Binding-site contacts:
Ligand atom N2 contacts residue ASP101 of chain 1.A at 2.8 Å (salt-bridge).
Ligand atom C8 contacts residue ASP101 of chain 1.A at 3.8 Å.
Ligand atom C6 contacts residue GLN57 of chain 1.A at 3.1 Å.
Ligand atom O3 contacts residue TRP63 of chain 1.A at 3.1 Å (h-bond).
Ligand atom C6 contacts residue TRP63 of chain 1.A at 3.5 Å (hydrophobic).
Ligand atom O4 contacts residue ASP52 of chain 1.A at 3.8 Å.
Ligand atom C5 contacts residue ASP101 of chain 1.A at 3.8 Å.
Ligand atom O7 contacts residue ILE58 of chain 1.A at 3.7 Å.
Ligand atom O5 contacts residue VAL109 of chain 1.A at 3.5 Å.
Ligand atom C5 contacts residue ASN103 of chain 1.A at 3.8 Å.
Ligand atom C6 contacts residue ASP101 of chain 1.A at 3.2 Å.
Ligand atom O4 contacts residue ASN59 of chain 1.A at 3.4 Å.
Ligand atom O7 contacts residue TRP63 of chain 1.A at 3.1 Å.
Ligand atom C5 contacts residue TRP62 of chain 1.A at 3.7 Å (hydrophobic).
Ligand atom O1 contacts residue VAL109 of chain 1.A at 3.5 Å.
Ligand atom O6 contacts residue TRP62 of chain 1.A at 2.8 Å (h-bond).
Ligand atom O6 contacts residue ASP101 of chain 1.A at 2.6 Å (salt-bridge).
Ligand atom O7 contacts residue VAL109 of chain 1.A at 3.7 Å.
Ligand atom O5 contacts residue ASN103 of chain 1.A at 3.7 Å.
Ligand atom C7 contacts residue ASP101 of chain 1.A at 3.8 Å.
Ligand atom C5 contacts residue ASP52 of chain 1.A at 3.3 Å.
Ligand atom C3 contacts residue ALA107 of chain 1.A at 3.7 Å (hydrophobic).
Ligand atom C2 contacts residue ASP101 of chain 1.A at 3.6 Å.
Ligand atom C8 contacts residue LEU75 of chain 1.A at 3.6 Å (hydrophobic).
Ligand atom O7 contacts residue ASN59 of chain 1.A at 2.9 Å (h-bond).
Ligand atom O6 contacts residue GLN57 of chain 1.A at 2.4 Å (h-bond).
Ligand atom C8 contacts residue TRP108 of chain 1.A at 3.2 Å (hydrophobic).
Ligand atom C6 contacts residue ASN103 of chain 1.A at 3.7 Å.
Ligand atom C2 contacts residue ALA107 of chain 1.A at 3.6 Å (hydrophobic).
Ligand atom O6 contacts residue GLU35 of chain 1.A at 3.4 Å (salt-bridge).
Ligand atom C4 contacts residue TRP62 of chain 1.A at 3.7 Å (hydrophobic).
Ligand atom C8 contacts residue GLN57 of chain 1.A at 3.7 Å.
Ligand atom O4 contacts residue ASP101 of chain 1.A at 3.6 Å.
Ligand atom C3 contacts residue ASP101 of chain 1.A at 3.5 Å.
Ligand atom C1 contacts residue TRP62 of chain 1.A at 3.7 Å (hydrophobic).
Ligand atom C1 contacts residue ASP101 of chain 1.A at 3.6 Å.
Ligand atom O6 contacts residue TRP63 of chain 1.A at 3.3 Å.
Ligand atom C1 contacts residue ASN46 of chain 1.A at 3.8 Å.
Ligand atom N2 contacts residue ALA107 of chain 1.A at 2.9 Å (h-bond).
Ligand atom O7 contacts residue TRP62 of chain 1.A at 3.7 Å.

A small-molecule ligand and the protein it binds are described below.
Small molecule (SMILES): CC(=O)N[C@@H]1[C@@H](O)[C@H](O[C@@H]2O[C@H](CO)[C@@H](O[C@@H]3O[C@H](CO)[C@@H](O[C@@H]4O[C@H](CO)[C@@H](O)[C@H](O)[C@H]4NC(C)=O)[C@H](O)[C@H]3NC(C)=O)[C@H](O)[C@H]2NC(C)=O)[C@@H](CO)O[C@H]1O

Sequence of chain 1.A:
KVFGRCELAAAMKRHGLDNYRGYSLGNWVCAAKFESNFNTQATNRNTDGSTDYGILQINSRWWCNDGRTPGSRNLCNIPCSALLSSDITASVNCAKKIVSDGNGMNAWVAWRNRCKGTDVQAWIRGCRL